Sequence of chain 1.A:
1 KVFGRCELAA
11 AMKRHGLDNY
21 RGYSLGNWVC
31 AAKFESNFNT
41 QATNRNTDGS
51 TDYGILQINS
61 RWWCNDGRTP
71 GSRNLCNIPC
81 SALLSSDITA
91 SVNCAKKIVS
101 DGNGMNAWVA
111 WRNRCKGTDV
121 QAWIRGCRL

A protein and the small-molecule ligand that binds it are described below.
Small molecule (SMILES): CN[Pt](Cl)(Cl)N(C)C

Binding-site contacts:
Ligand atom N21 contacts residue ASP101 of chain 1.A at 2.8 Å (salt-bridge).
Ligand atom PT contacts residue ASP101 of chain 1.A at 2.1 Å.
Ligand atom N18 contacts residue ASP101 of chain 1.A at 3.0 Å (salt-bridge).
Ligand atom N18 contacts residue TRP62 of chain 1.A at 4.2 Å.